Sequence of chain 1.A:
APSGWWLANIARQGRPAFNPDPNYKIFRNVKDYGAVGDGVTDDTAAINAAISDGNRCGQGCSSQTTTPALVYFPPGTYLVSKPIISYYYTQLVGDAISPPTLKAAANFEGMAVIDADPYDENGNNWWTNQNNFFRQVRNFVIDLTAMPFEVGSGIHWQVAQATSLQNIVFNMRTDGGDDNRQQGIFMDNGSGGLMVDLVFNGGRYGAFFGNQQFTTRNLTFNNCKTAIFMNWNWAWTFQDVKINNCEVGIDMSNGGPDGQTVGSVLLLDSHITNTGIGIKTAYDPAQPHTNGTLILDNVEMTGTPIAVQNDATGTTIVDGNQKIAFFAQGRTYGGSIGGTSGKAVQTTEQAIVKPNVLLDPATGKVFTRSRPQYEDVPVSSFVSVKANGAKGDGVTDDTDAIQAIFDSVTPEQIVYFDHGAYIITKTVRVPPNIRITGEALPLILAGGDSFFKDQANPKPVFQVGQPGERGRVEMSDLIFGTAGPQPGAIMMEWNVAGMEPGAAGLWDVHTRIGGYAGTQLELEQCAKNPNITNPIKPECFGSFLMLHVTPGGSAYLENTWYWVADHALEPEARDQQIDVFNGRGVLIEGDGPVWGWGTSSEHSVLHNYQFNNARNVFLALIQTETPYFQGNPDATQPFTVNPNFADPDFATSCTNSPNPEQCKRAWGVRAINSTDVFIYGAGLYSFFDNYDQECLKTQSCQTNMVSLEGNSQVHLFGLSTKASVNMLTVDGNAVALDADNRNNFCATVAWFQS

This protein binds this small molecule.
Small molecule (SMILES): OC[C@H]1O[C@@H](O)[C@H](O)[C@@H](O)[C@@H]1O

Binding-site contacts:
Ligand atom O2 contacts residue GLN162 of chain 1.A at 2.9 Å (h-bond).
Ligand atom C5 contacts residue GLN131 of chain 1.A at 3.9 Å.
Ligand atom C4 contacts residue TYR629 of chain 1.A at 4.0 Å (hydrophobic).
Ligand atom C6 contacts residue ASP567 of chain 1.A at 3.4 Å.
Ligand atom O3 contacts residue GLU626 of chain 1.A at 4.2 Å.
Ligand atom O3 contacts residue TRP564 of chain 1.A at 2.9 Å (h-bond).
Ligand atom O3 contacts residue TRP562 of chain 1.A at 3.9 Å.
Ligand atom C5 contacts residue ASP567 of chain 1.A at 4.1 Å.
Ligand atom C2 contacts residue TYR629 of chain 1.A at 4.0 Å (hydrophobic).
Ligand atom O6 contacts residue ASN132 of chain 1.A at 2.6 Å (h-bond).
Ligand atom C6 contacts residue ASN132 of chain 1.A at 3.1 Å.
Ligand atom O3 contacts residue GLU603 of chain 1.A at 2.7 Å (salt-bridge).
Ligand atom C3 contacts residue GLU603 of chain 1.A at 3.8 Å.
Ligand atom C2 contacts residue GLU626 of chain 1.A at 3.3 Å.
Ligand atom O4 contacts residue TRP564 of chain 1.A at 3.6 Å (h-bond).
Ligand atom O5 contacts residue NA1 of chain 1.E at 3.1 Å (h-bond).
Ligand atom C1 contacts residue NA1 of chain 1.E at 4.0 Å.
Ligand atom C2 contacts residue GLU603 of chain 1.A at 3.5 Å.
Ligand atom C2 contacts residue GLN162 of chain 1.A at 4.2 Å.
Ligand atom O4 contacts residue HIS568 of chain 1.A at 3.2 Å.
Ligand atom C3 contacts residue ASP567 of chain 1.A at 4.0 Å.
Ligand atom O5 contacts residue TYR629 of chain 1.A at 3.6 Å (h-bond).
Ligand atom O3 contacts residue ASP567 of chain 1.A at 3.6 Å (salt-bridge).
Ligand atom C4 contacts residue ASP567 of chain 1.A at 3.1 Å.
Ligand atom C5 contacts residue ASN132 of chain 1.A at 3.5 Å.
Ligand atom C3 contacts residue TRP564 of chain 1.A at 4.0 Å (hydrophobic).
Ligand atom C6 contacts residue NA1 of chain 1.E at 4.1 Å.
Ligand atom O3 contacts residue HIS604 of chain 1.A at 3.2 Å.
Ligand atom O1 contacts residue GLU626 of chain 1.A at 2.6 Å (salt-bridge).
Ligand atom C1 contacts residue GLU626 of chain 1.A at 3.5 Å.
Ligand atom O2 contacts residue GLU626 of chain 1.A at 3.4 Å (salt-bridge).
Ligand atom C6 contacts residue HIS568 of chain 1.A at 3.5 Å.
Ligand atom O4 contacts residue PHE134 of chain 1.A at 3.6 Å.
Ligand atom O6 contacts residue HIS568 of chain 1.A at 4.2 Å.
Ligand atom O1 contacts residue TYR629 of chain 1.A at 3.9 Å.
Ligand atom O1 contacts residue NA1 of chain 1.E at 3.5 Å (h-bond).
Ligand atom O2 contacts residue GLU603 of chain 1.A at 2.6 Å (salt-bridge).
Ligand atom O4 contacts residue ASP567 of chain 1.A at 2.6 Å (salt-bridge).
Ligand atom O4 contacts residue ASN132 of chain 1.A at 4.2 Å.
Ligand atom C1 contacts residue TYR629 of chain 1.A at 4.0 Å (hydrophobic).